A protein and the small-molecule ligand that binds it are described below.
Small molecule (SMILES): CC(C)NP(=O)(O)NC(C)C

Sequence of chain 2.A:
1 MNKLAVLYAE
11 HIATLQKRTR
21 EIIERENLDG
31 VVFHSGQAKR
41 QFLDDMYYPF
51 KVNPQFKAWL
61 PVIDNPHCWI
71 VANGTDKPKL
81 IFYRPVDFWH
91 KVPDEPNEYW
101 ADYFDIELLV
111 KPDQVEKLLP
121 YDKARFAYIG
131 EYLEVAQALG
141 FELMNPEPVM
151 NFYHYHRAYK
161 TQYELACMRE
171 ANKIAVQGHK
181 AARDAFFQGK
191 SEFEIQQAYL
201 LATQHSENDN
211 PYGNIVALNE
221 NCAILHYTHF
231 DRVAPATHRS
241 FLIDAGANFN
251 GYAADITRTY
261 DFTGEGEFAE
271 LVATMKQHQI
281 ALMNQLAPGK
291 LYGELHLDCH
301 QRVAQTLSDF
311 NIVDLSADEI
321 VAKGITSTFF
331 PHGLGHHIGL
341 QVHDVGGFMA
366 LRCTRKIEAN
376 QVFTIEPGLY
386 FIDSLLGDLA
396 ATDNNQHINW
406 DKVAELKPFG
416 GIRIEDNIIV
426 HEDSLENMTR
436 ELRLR

Binding-site contacts:
Ligand atom C6 contacts residue GLU381 of chain 2.A at 3.8 Å.
Ligand atom O1 contacts residue GLU420 of chain 2.A at 2.9 Å (salt-bridge).
Ligand atom C2 contacts residue MN1 of chain 2.F at 4.0 Å.
Ligand atom N2 contacts residue GLU381 of chain 2.A at 2.7 Å (salt-bridge).
Ligand atom C5 contacts residue HIS226 of chain 2.A at 4.1 Å.
Ligand atom N2 contacts residue MN1 of chain 2.F at 3.9 Å.
Ligand atom P contacts residue GLU381 of chain 2.A at 3.5 Å.
Ligand atom O1 contacts residue ASP255 of chain 2.A at 2.8 Å (salt-bridge).
Ligand atom N2 contacts residue ASP244 of chain 2.A at 3.8 Å.
Ligand atom O2 contacts residue HIS336 of chain 2.A at 4.0 Å.
Ligand atom O2 contacts residue MN1 of chain 2.F at 4.2 Å.
Ligand atom C5 contacts residue ARG418 of chain 2.A at 3.5 Å.
Ligand atom O1 contacts residue MN1 of chain 2.F at 2.1 Å.
Ligand atom O2 contacts residue GLU381 of chain 2.A at 4.0 Å.
Ligand atom P contacts residue MN1 of chain 2.E at 3.0 Å.
Ligand atom O1 contacts residue ASP244 of chain 2.A at 3.6 Å (salt-bridge).
Ligand atom C5 contacts residue ASP244 of chain 2.A at 4.2 Å.
Ligand atom C6 contacts residue HIS332 of chain 2.A at 3.5 Å.
Ligand atom C2 contacts residue TYR212 of chain 2.A at 3.6 Å (hydrophobic).
Ligand atom O1 contacts residue MN1 of chain 2.E at 1.9 Å.
Ligand atom P contacts residue MN1 of chain 2.F at 3.0 Å.
Ligand atom P contacts residue ASP244 of chain 2.A at 3.6 Å.
Ligand atom N1 contacts residue MN1 of chain 2.F at 3.0 Å.
Ligand atom O1 contacts residue HIS336 of chain 2.A at 3.9 Å.
Ligand atom C4 contacts residue GLU381 of chain 2.A at 3.8 Å.
Ligand atom P contacts residue GLU420 of chain 2.A at 4.2 Å.
Ligand atom P contacts residue ASP255 of chain 2.A at 4.0 Å.
Ligand atom O1 contacts residue GLU381 of chain 2.A at 3.2 Å (salt-bridge).
Ligand atom C1 contacts residue HIS343 of chain 2.A at 4.0 Å.
Ligand atom C2 contacts residue ASP255 of chain 2.A at 4.2 Å.
Ligand atom C1 contacts residue MN1 of chain 2.F at 4.1 Å.
Ligand atom O2 contacts residue MN1 of chain 2.E at 3.1 Å.
Ligand atom O2 contacts residue HIS343 of chain 2.A at 2.7 Å (h-bond).
Ligand atom C5 contacts residue LEU225 of chain 2.A at 3.9 Å (hydrophobic).
Ligand atom P contacts residue HIS343 of chain 2.A at 4.1 Å.
Ligand atom N1 contacts residue ASP244 of chain 2.A at 3.0 Å (salt-bridge).
Ligand atom N2 contacts residue MN1 of chain 2.E at 4.0 Å.
Ligand atom N2 contacts residue ARG418 of chain 2.A at 4.0 Å.
Ligand atom C2 contacts residue VAL342 of chain 2.A at 3.9 Å (hydrophobic).
Ligand atom C2 contacts residue HIS343 of chain 2.A at 4.1 Å.